Binding-site contacts:
Ligand atom C6 contacts residue THR108 of chain 1.G at 3.0 Å.
Ligand atom O5 contacts residue ASN234 of chain 1.G at 3.0 Å (h-bond).
Ligand atom C3 contacts residue ASN234 of chain 1.G at 3.8 Å.
Ligand atom O7 contacts residue ASN234 of chain 1.G at 4.0 Å.
Ligand atom C5 contacts residue THR108 of chain 1.G at 4.0 Å.
Ligand atom O5 contacts residue THR108 of chain 1.G at 3.8 Å.
Ligand atom C1 contacts residue ASN234 of chain 1.G at 1.8 Å.
Ligand atom C2 contacts residue ASN234 of chain 1.G at 2.7 Å.
Ligand atom O6 contacts residue THR108 of chain 1.G at 2.6 Å.
Ligand atom C7 contacts residue ASN234 of chain 1.G at 3.6 Å.
Ligand atom N2 contacts residue ASN234 of chain 1.G at 2.7 Å (h-bond).
Ligand atom C6 contacts residue THR236 of chain 1.G at 4.5 Å.
Ligand atom C5 contacts residue ASN234 of chain 1.G at 4.0 Å.
Ligand atom C8 contacts residue ASN234 of chain 1.G at 4.3 Å.
Ligand atom O6 contacts residue THR236 of chain 1.G at 3.5 Å.

A protein and the small-molecule ligand that binds it are described below.
Small molecule (SMILES): CC(=O)N[C@H]1[C@H](O[C@H]2[C@H](O)[C@@H](NC(C)=O)CO[C@@H]2CO)O[C@H](CO)[C@@H](O)[C@@H]1O

Sequence of chain 1.G:
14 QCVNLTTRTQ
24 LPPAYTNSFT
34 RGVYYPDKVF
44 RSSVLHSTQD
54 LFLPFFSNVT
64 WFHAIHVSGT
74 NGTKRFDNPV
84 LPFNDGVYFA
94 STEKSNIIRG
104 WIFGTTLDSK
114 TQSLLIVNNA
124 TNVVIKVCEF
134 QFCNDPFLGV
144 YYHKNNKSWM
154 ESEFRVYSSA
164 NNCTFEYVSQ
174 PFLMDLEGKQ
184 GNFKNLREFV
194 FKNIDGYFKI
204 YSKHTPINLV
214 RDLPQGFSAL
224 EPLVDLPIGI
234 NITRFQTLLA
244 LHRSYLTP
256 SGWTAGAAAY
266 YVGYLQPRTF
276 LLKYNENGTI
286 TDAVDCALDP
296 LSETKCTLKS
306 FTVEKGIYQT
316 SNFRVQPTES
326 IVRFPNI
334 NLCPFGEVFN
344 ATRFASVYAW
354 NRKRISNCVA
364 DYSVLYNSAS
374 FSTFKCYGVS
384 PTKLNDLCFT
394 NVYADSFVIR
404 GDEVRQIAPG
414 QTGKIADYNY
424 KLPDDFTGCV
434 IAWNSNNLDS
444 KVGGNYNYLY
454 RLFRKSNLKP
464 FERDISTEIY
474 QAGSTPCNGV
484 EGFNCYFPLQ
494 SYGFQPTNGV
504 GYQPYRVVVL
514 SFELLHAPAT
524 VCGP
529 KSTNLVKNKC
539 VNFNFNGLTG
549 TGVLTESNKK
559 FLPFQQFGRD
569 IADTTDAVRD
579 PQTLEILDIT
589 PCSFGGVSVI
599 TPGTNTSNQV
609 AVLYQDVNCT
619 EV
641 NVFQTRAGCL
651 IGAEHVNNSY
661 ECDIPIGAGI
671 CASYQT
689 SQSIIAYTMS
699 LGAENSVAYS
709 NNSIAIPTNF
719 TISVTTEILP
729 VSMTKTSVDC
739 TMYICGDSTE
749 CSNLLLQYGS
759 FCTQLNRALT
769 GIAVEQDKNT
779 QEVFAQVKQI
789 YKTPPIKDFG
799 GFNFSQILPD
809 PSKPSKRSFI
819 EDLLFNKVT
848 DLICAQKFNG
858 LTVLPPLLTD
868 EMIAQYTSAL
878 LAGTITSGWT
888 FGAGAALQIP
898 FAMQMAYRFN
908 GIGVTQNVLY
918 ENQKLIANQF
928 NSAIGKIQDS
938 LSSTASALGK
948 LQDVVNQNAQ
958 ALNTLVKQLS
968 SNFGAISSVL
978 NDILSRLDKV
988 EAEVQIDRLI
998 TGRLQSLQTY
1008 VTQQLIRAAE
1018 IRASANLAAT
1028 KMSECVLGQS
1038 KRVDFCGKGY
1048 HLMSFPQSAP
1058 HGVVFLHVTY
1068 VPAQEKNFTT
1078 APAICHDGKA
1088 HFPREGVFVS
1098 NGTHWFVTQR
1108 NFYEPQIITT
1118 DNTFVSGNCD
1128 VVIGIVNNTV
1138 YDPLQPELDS